This protein binds this small molecule.
Small molecule (SMILES): CC(=O)N[C@H]1[C@H](O[C@H]2[C@H](O)[C@@H](NC(C)=O)CO[C@@H]2CO)O[C@H](CO)[C@@H](O[C@@H]2O[C@H](CO[C@H]3O[C@H](CO)[C@@H](O)[C@H](O)[C@@H]3O)[C@@H](O)[C@H](O[C@H]3O[C@H](CO)[C@@H](O)[C@H](O)[C@@H]3O)[C@@H]2O)[C@@H]1O

Sequence of chain 1.B:
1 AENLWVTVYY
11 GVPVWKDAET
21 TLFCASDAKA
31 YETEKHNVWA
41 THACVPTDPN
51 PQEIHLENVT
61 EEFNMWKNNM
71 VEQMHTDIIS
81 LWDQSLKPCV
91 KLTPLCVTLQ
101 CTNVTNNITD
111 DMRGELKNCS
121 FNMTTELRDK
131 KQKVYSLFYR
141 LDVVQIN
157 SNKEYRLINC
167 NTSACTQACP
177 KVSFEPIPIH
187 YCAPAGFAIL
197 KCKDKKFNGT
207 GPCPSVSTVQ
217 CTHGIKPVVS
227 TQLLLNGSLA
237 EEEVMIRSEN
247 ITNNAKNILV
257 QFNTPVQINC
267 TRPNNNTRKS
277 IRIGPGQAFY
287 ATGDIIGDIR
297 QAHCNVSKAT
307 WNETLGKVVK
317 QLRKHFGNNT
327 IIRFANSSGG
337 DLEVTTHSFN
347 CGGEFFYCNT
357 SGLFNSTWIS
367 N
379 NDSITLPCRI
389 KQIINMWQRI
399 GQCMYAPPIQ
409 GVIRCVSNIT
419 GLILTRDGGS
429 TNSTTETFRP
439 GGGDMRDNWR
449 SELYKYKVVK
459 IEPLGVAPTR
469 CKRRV

Binding-site contacts:
Ligand atom C8 contacts residue NAG1 of chain 1.JA at 3.6 Å.
Ligand atom C2 contacts residue NAG1 of chain 1.JA at 4.1 Å.
Ligand atom C7 contacts residue NAG1 of chain 1.LA at 4.3 Å.
Ligand atom O4 contacts residue NAG2 of chain 1.JA at 4.4 Å.
Ligand atom C5 contacts residue NAG1 of chain 1.LA at 4.1 Å.
Ligand atom C5 contacts residue SER357 of chain 1.B at 4.0 Å.
Ligand atom O5 contacts residue ASP111 of chain 1.B at 4.5 Å.
Ligand atom C3 contacts residue NAG1 of chain 1.JA at 4.4 Å.
Ligand atom C5 contacts residue NAG2 of chain 1.JA at 4.4 Å.
Ligand atom N2 contacts residue ASN355 of chain 1.B at 2.7 Å (h-bond).
Ligand atom C4 contacts residue ASN355 of chain 1.B at 4.2 Å.
Ligand atom O7 contacts residue NAG1 of chain 1.JA at 3.5 Å (h-bond).
Ligand atom O6 contacts residue NAG2 of chain 1.JA at 4.0 Å.
Ligand atom O7 contacts residue ASN355 of chain 1.B at 4.2 Å.
Ligand atom C6 contacts residue NAG2 of chain 1.JA at 3.5 Å.
Ligand atom C3 contacts residue ASN355 of chain 1.B at 3.7 Å.
Ligand atom O5 contacts residue ASN355 of chain 1.B at 2.4 Å (h-bond).
Ligand atom O3 contacts residue NAG1 of chain 1.JA at 4.4 Å.
Ligand atom C7 contacts residue ASN355 of chain 1.B at 3.7 Å.
Ligand atom C7 contacts residue NAG1 of chain 1.JA at 3.8 Å.
Ligand atom O5 contacts residue SER357 of chain 1.B at 3.9 Å.
Ligand atom O2 contacts residue ASP111 of chain 1.B at 4.1 Å.
Ligand atom C2 contacts residue ASN355 of chain 1.B at 2.4 Å.
Ligand atom C5 contacts residue ASN355 of chain 1.B at 3.7 Å.
Ligand atom C6 contacts residue BMA3 of chain 1.JA at 4.5 Å.
Ligand atom C1 contacts residue NAG1 of chain 1.JA at 4.3 Å.
Ligand atom C6 contacts residue NAG1 of chain 1.LA at 3.7 Å.
Ligand atom O5 contacts residue NAG2 of chain 1.JA at 4.0 Å.
Ligand atom C1 contacts residue ASN355 of chain 1.B at 1.4 Å.
Ligand atom N2 contacts residue NAG1 of chain 1.JA at 3.1 Å (h-bond).
Ligand atom C4 contacts residue NAG2 of chain 1.JA at 4.2 Å.
Ligand atom C8 contacts residue NAG1 of chain 1.LA at 3.5 Å.
Ligand atom C1 contacts residue SER357 of chain 1.B at 3.6 Å.
Ligand atom O3 contacts residue NAG2 of chain 1.JA at 3.9 Å.